Sequence of chain 1.F:
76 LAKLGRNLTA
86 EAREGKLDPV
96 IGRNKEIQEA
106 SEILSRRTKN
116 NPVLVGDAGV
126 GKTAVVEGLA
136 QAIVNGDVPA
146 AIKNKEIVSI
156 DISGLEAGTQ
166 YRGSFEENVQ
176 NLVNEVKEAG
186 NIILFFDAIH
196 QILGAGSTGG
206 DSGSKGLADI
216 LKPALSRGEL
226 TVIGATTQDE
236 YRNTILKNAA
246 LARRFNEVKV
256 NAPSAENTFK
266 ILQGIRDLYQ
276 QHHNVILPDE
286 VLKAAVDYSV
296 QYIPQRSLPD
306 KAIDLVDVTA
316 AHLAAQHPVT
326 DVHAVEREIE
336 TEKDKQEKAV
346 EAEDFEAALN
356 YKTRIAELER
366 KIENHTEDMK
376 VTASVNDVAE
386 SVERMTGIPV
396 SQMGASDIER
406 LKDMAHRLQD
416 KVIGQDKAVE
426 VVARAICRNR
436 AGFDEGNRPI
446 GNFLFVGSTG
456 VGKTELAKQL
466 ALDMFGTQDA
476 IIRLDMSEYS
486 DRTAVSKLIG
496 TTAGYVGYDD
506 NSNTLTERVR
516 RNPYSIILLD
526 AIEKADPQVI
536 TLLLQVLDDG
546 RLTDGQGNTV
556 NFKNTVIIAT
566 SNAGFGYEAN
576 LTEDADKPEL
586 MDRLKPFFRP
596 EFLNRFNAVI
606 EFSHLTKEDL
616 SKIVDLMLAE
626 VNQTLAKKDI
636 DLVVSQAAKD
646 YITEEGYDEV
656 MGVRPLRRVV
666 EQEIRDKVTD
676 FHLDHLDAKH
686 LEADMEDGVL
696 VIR

The small molecule below binds the protein below.
Small molecule (SMILES): Nc1ncnc2c1ncn2[C@@H]1O[C@H](COP(=O)(O)OP(=O)(O)OP(O)(O)=S)[C@@H](O)[C@H]1O

Binding-site contacts:
Ligand atom N7 contacts residue GLY126 of chain 1.F at 3.8 Å.
Ligand atom N6 contacts residue ILE266 of chain 1.F at 3.5 Å.
Ligand atom PG contacts residue GLY124 of chain 1.F at 3.8 Å.
Ligand atom O1A contacts residue GLY126 of chain 1.F at 2.9 Å (h-bond).
Ligand atom O4' contacts residue ASP305 of chain 1.F at 3.8 Å.
Ligand atom N6 contacts residue ILE96 of chain 1.F at 2.9 Å (h-bond).
Ligand atom O2A contacts residue LYS127 of chain 1.F at 2.9 Å (salt-bridge).
Ligand atom C6 contacts residue ILE266 of chain 1.F at 3.5 Å (hydrophobic).
Ligand atom N1 contacts residue ILE266 of chain 1.F at 3.7 Å.
Ligand atom PA contacts residue MG1 of chain 1.IA at 2.9 Å.
Ligand atom N1 contacts residue ILE96 of chain 1.F at 3.8 Å.
Ligand atom O2A contacts residue THR128 of chain 1.F at 2.8 Å (h-bond).
Ligand atom O2B contacts residue MG1 of chain 1.IA at 2.8 Å.
Ligand atom O3A contacts residue MG1 of chain 1.IA at 1.9 Å.
Ligand atom O3G contacts residue GLY124 of chain 1.F at 2.6 Å (h-bond).
Ligand atom O2A contacts residue GLY126 of chain 1.F at 3.0 Å.
Ligand atom C4 contacts residue ILE266 of chain 1.F at 3.8 Å (hydrophobic).
Ligand atom O3G contacts residue VAL125 of chain 1.F at 3.7 Å.
Ligand atom O1A contacts residue VAL125 of chain 1.F at 3.7 Å.
Ligand atom C5' contacts residue GLY126 of chain 1.F at 3.5 Å.
Ligand atom PB contacts residue MG1 of chain 1.IA at 2.3 Å.
Ligand atom O2A contacts residue ALA129 of chain 1.F at 3.3 Å (h-bond).
Ligand atom C8 contacts residue GLY126 of chain 1.F at 3.3 Å.
Ligand atom O3G contacts residue ALA123 of chain 1.F at 3.8 Å.
Ligand atom O1B contacts residue MG1 of chain 1.IA at 2.2 Å.
Ligand atom O3A contacts residue THR128 of chain 1.F at 3.3 Å.
Ligand atom O5' contacts residue MG1 of chain 1.IA at 3.5 Å.
Ligand atom C2 contacts residue ILE266 of chain 1.F at 3.4 Å (hydrophobic).
Ligand atom PA contacts residue LYS127 of chain 1.F at 3.2 Å.
Ligand atom O2G contacts residue MG1 of chain 1.IA at 3.6 Å.
Ligand atom O1A contacts residue LYS127 of chain 1.F at 2.6 Å (salt-bridge).
Ligand atom C5 contacts residue ILE266 of chain 1.F at 3.8 Å (hydrophobic).
Ligand atom PA contacts residue GLY126 of chain 1.F at 3.5 Å.
Ligand atom PA contacts residue THR128 of chain 1.F at 3.8 Å.
Ligand atom C5' contacts residue ASP305 of chain 1.F at 3.5 Å.
Ligand atom N3 contacts residue ILE266 of chain 1.F at 3.5 Å.
Ligand atom O2A contacts residue MG1 of chain 1.IA at 3.0 Å.
Ligand atom O3B contacts residue MG1 of chain 1.IA at 3.8 Å.
Ligand atom C4' contacts residue ASP305 of chain 1.F at 3.8 Å.
Ligand atom S1G contacts residue ALA123 of chain 1.F at 3.5 Å.